Sequence of chain 1.L:
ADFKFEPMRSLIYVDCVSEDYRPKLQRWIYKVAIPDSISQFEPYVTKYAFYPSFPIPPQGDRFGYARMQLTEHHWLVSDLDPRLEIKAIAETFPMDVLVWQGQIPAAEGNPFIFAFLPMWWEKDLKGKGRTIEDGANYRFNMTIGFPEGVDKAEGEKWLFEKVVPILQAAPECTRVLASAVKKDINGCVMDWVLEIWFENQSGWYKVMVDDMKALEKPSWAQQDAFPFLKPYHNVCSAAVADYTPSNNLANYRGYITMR

A protein and the small-molecule ligand that binds it are described below.
Small molecule (SMILES): O=C1c2c(O)cc(O)cc2O[C@H](c2ccc(O)c(O)c2)[C@H]1O

Binding-site contacts:
Ligand atom O23 contacts residue PHE138 of chain 1.L at 3.6 Å.
Ligand atom O23 contacts residue TRP76 of chain 1.L at 3.8 Å.
Ligand atom C17 contacts residue ASP80 of chain 1.L at 3.8 Å.
Ligand atom C10 contacts residue TYR49 of chain 1.L at 3.5 Å (hydrophobic).
Ligand atom C6 contacts residue GLN102 of chain 1.L at 3.4 Å.
Ligand atom C9 contacts residue TYR49 of chain 1.L at 3.5 Å (hydrophobic).
Ligand atom C17 contacts residue DQH1 of chain 1.HB at 2.8 Å.
Ligand atom C14 contacts residue DQH1 of chain 1.HB at 3.7 Å.
Ligand atom O27 contacts residue SER38 of chain 1.L at 2.7 Å (h-bond).
Ligand atom O30 contacts residue GLN70 of chain 1.L at 3.6 Å.
Ligand atom O13 contacts residue PHE51 of chain 1.L at 3.1 Å.
Ligand atom O23 contacts residue ASP80 of chain 1.L at 2.6 Å (salt-bridge).
Ligand atom C9 contacts residue THR72 of chain 1.L at 3.6 Å.
Ligand atom O30 contacts residue THR72 of chain 1.L at 3.2 Å (h-bond).
Ligand atom C16 contacts residue DQH1 of chain 1.HB at 2.8 Å.
Ligand atom O29 contacts residue PHE94 of chain 1.L at 3.8 Å.
Ligand atom C1 contacts residue GLN102 of chain 1.L at 3.6 Å.
Ligand atom C16 contacts residue PHE42 of chain 1.L at 3.4 Å (hydrophobic).
Ligand atom C18 contacts residue DQH1 of chain 1.HB at 3.4 Å.
Ligand atom O29 contacts residue PHE136 of chain 1.L at 3.3 Å.
Ligand atom O27 contacts residue HIS74 of chain 1.L at 2.9 Å (h-bond).
Ligand atom O23 contacts residue DQH1 of chain 1.HB at 3.3 Å (h-bond).
Ligand atom C11 contacts residue HIS74 of chain 1.L at 3.7 Å.
Ligand atom C5 contacts residue PHE136 of chain 1.L at 3.8 Å (hydrophobic).
Ligand atom O24 contacts residue DQH1 of chain 1.HB at 2.8 Å (h-bond).
Ligand atom C14 contacts residue HIS74 of chain 1.L at 3.7 Å.
Ligand atom O24 contacts residue ASP80 of chain 1.L at 3.0 Å (salt-bridge).
Ligand atom O27 contacts residue TYR49 of chain 1.L at 2.8 Å (h-bond).
Ligand atom C19 contacts residue DQH1 of chain 1.HB at 3.5 Å.
Ligand atom O24 contacts residue TRP76 of chain 1.L at 3.7 Å.
Ligand atom C15 contacts residue PHE42 of chain 1.L at 3.7 Å (hydrophobic).
Ligand atom C15 contacts residue DQH1 of chain 1.HB at 3.3 Å.
Ligand atom C1 contacts residue TRP29 of chain 1.L at 3.8 Å (hydrophobic).
Ligand atom O13 contacts residue THR72 of chain 1.L at 3.4 Å.
Ligand atom O29 contacts residue GLN102 of chain 1.L at 2.5 Å (h-bond).
Ligand atom C18 contacts residue ASP80 of chain 1.L at 3.7 Å.
Ligand atom C15 contacts residue SER38 of chain 1.L at 3.3 Å.
Ligand atom C10 contacts residue SER38 of chain 1.L at 3.2 Å.
Ligand atom O12 contacts residue DQH1 of chain 1.HB at 3.2 Å (h-bond).
Ligand atom O13 contacts residue TYR49 of chain 1.L at 2.8 Å (h-bond).